Binding-site contacts:
Ligand atom C12 contacts residue THR1 of chain 1.Y at 2.5 Å.
Ligand atom C2 contacts residue VAL31 of chain 1.Y at 3.4 Å (hydrophobic).
Ligand atom C8 contacts residue GLY47 of chain 1.Y at 3.7 Å.
Ligand atom C6 contacts residue LYS32 of chain 1.Y at 3.3 Å.
Ligand atom C10 contacts residue THR1 of chain 1.Y at 3.2 Å.
Ligand atom C1 contacts residue VAL31 of chain 1.Y at 3.6 Å (hydrophobic).
Ligand atom N22 contacts residue THR1 of chain 1.Y at 3.7 Å.
Ligand atom N28 contacts residue ASP126 of chain 1.Z at 3.3 Å (salt-bridge).
Ligand atom C6 contacts residue MET45 of chain 1.Y at 3.8 Å (hydrophobic).
Ligand atom C10 contacts residue ARG19 of chain 1.Y at 3.4 Å.
Ligand atom O21 contacts residue GLY47 of chain 1.Y at 3.1 Å (h-bond).
Ligand atom O39 contacts residue ALA49 of chain 1.Y at 3.1 Å (h-bond).
Ligand atom C7 contacts residue GLY47 of chain 1.Y at 3.5 Å.
Ligand atom C6 contacts residue VAL31 of chain 1.Y at 3.7 Å (hydrophobic).
Ligand atom C33 contacts residue VAL128 of chain 1.Z at 3.7 Å (hydrophobic).
Ligand atom C1 contacts residue ALA49 of chain 1.Y at 3.6 Å (hydrophobic).
Ligand atom C27 contacts residue THR21 of chain 1.Y at 3.5 Å.
Ligand atom C2 contacts residue ALA49 of chain 1.Y at 3.4 Å (hydrophobic).
Ligand atom C26 contacts residue THR21 of chain 1.Y at 3.8 Å.
Ligand atom C10 contacts residue TYR170 of chain 1.Y at 3.5 Å (hydrophobic).
Ligand atom C24 contacts residue GLY47 of chain 1.Y at 3.5 Å.
Ligand atom O49 contacts residue ALA20 of chain 1.Y at 3.4 Å.
Ligand atom C3 contacts residue ALA49 of chain 1.Y at 3.6 Å (hydrophobic).
Ligand atom C10 contacts residue THR21 of chain 1.Y at 3.5 Å.
Ligand atom C5 contacts residue MET45 of chain 1.Y at 3.5 Å (hydrophobic).
Ligand atom C9 contacts residue THR1 of chain 1.Y at 1.4 Å.
Ligand atom O49 contacts residue THR21 of chain 1.Y at 3.0 Å (h-bond).
Ligand atom C11 contacts residue THR1 of chain 1.Y at 1.5 Å.
Ligand atom C11 contacts residue TYR170 of chain 1.Y at 3.3 Å (hydrophobic).
Ligand atom C8 contacts residue THR1 of chain 1.Y at 2.4 Å.
Ligand atom C42 contacts residue GLY48 of chain 1.Y at 3.6 Å.
Ligand atom O13 contacts residue THR1 of chain 1.Y at 3.7 Å.
Ligand atom C7 contacts residue THR1 of chain 1.Y at 2.8 Å.
Ligand atom N22 contacts residue GLY47 of chain 1.Y at 2.8 Å (h-bond).
Ligand atom C42 contacts residue GLY47 of chain 1.Y at 3.7 Å.
Ligand atom N25 contacts residue THR21 of chain 1.Y at 3.0 Å (h-bond).
Ligand atom O21 contacts residue THR1 of chain 1.Y at 2.4 Å (h-bond).
Ligand atom C43 contacts residue SER96 of chain 1.Y at 3.8 Å.
Ligand atom C23 contacts residue GLY47 of chain 1.Y at 3.5 Å.
Ligand atom C11 contacts residue SER131 of chain 1.Y at 2.9 Å.

This small molecule binds to this protein.
Small molecule (SMILES): COc1ccc(C[C@H](NC(=O)[C@H](C)NC(=O)CN2CCOCC2)C(=O)N[C@@H](CCC2CCCCC2)[C@@H](O)C(C)(C)O)cc1

Sequence of chain 1.Y:
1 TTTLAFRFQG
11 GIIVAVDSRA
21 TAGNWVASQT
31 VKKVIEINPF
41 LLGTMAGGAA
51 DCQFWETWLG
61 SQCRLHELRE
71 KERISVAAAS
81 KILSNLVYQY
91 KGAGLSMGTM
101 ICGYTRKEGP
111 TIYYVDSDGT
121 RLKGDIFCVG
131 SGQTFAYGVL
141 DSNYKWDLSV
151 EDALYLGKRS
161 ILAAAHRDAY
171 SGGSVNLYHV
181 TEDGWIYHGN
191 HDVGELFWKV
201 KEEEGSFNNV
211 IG

Sequence of chain 1.Z:
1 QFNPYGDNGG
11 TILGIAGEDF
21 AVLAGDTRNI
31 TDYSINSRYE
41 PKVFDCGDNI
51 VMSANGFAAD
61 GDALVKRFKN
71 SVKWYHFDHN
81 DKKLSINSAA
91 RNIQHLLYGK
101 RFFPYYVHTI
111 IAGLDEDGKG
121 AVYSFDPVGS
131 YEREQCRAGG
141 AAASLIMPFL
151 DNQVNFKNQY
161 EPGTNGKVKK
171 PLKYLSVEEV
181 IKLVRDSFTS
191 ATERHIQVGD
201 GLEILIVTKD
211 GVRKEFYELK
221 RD